Sequence of chain 2.A:
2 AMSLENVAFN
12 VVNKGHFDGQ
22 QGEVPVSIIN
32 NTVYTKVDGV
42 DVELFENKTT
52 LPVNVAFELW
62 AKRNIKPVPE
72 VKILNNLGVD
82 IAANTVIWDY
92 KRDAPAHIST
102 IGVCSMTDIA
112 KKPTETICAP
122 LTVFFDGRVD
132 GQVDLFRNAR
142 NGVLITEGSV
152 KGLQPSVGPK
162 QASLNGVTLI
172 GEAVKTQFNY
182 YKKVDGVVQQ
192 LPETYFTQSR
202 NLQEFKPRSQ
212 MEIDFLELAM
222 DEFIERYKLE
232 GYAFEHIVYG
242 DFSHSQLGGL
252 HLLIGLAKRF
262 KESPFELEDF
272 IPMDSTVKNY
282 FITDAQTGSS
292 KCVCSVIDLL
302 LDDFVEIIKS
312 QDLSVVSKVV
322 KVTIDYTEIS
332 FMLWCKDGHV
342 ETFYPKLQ

The small molecule below binds the protein below.
Small molecule (SMILES): N[C@H]1CCN(S(=O)(=O)c2ccccc2)C1

Binding-site contacts:
Ligand atom C06 contacts residue GLN191 of chain 2.A at 2.8 Å.
Ligand atom C15 contacts residue LYS183 of chain 2.A at 3.6 Å.
Ligand atom S07 contacts residue GLN190 of chain 2.A at 3.6 Å (h-bond).
Ligand atom C02 contacts residue GLN190 of chain 2.A at 3.9 Å.
Ligand atom C12 contacts residue LEU192 of chain 2.A at 4.1 Å (hydrophobic).
Ligand atom O08 contacts residue LEU192 of chain 2.A at 3.7 Å.
Ligand atom C11 contacts residue LYS183 of chain 2.A at 4.2 Å.
Ligand atom C06 contacts residue GLN190 of chain 2.A at 3.4 Å.
Ligand atom C03 contacts residue GLN190 of chain 2.A at 4.0 Å.
Ligand atom C12 contacts residue PRO193 of chain 2.A at 4.1 Å (hydrophobic).
Ligand atom C11 contacts residue LEU192 of chain 2.A at 3.5 Å (hydrophobic).
Ligand atom C10 contacts residue LEU192 of chain 2.A at 4.5 Å (hydrophobic).
Ligand atom C11 contacts residue PRO193 of chain 2.A at 3.8 Å (hydrophobic).
Ligand atom N05 contacts residue GLN190 of chain 2.A at 3.5 Å (h-bond).
Ligand atom C12 contacts residue TYR327 of chain 2.A at 3.2 Å (hydrophobic).
Ligand atom C11 contacts residue TYR327 of chain 2.A at 4.4 Å (hydrophobic).
Ligand atom O09 contacts residue LYS183 of chain 2.A at 3.4 Å.
Ligand atom C14 contacts residue ASN77 of chain 2.A at 3.9 Å.
Ligand atom N01 contacts residue GLN191 of chain 2.A at 4.2 Å.
Ligand atom C10 contacts residue LYS183 of chain 2.A at 3.6 Å.
Ligand atom O09 contacts residue GLN190 of chain 2.A at 2.9 Å (h-bond).
Ligand atom C12 contacts residue ASN77 of chain 2.A at 4.2 Å.
Ligand atom C13 contacts residue ASN77 of chain 2.A at 3.3 Å.
Ligand atom C02 contacts residue GLN191 of chain 2.A at 3.6 Å.
Ligand atom C14 contacts residue LYS183 of chain 2.A at 4.3 Å.
Ligand atom O09 contacts residue VAL185 of chain 2.A at 3.5 Å.
Ligand atom O08 contacts residue GLN190 of chain 2.A at 2.8 Å.
Ligand atom S07 contacts residue LYS183 of chain 2.A at 3.9 Å.
Ligand atom O08 contacts residue GLN191 of chain 2.A at 4.0 Å.
Ligand atom N05 contacts residue GLN191 of chain 2.A at 3.9 Å.
Ligand atom C12 contacts residue LEU78 of chain 2.A at 4.0 Å (hydrophobic).
Ligand atom N01 contacts residue GLN190 of chain 2.A at 3.6 Å.
Ligand atom C13 contacts residue TYR327 of chain 2.A at 3.4 Å (hydrophobic).
Ligand atom C04 contacts residue GLN190 of chain 2.A at 4.2 Å.
Ligand atom O08 contacts residue LYS183 of chain 2.A at 3.5 Å.